Sequence of chain 1.A:
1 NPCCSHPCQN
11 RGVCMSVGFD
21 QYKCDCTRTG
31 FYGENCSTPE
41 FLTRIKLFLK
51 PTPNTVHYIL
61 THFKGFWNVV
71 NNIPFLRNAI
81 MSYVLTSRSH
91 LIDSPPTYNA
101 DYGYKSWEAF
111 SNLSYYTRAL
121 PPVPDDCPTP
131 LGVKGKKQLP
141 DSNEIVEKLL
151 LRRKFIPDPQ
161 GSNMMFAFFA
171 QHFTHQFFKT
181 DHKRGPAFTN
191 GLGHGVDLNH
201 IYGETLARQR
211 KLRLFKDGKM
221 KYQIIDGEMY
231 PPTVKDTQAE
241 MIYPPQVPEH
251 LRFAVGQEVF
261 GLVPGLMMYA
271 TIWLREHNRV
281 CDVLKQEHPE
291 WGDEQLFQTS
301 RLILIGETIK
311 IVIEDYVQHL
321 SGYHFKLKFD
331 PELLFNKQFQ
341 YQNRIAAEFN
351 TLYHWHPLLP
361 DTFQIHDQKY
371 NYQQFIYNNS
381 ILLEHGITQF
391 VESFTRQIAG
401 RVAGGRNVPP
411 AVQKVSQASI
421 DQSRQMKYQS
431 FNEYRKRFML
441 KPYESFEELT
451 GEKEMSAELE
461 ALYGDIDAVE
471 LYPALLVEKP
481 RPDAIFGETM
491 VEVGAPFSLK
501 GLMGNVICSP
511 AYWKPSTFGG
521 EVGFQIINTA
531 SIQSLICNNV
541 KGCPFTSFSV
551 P

Binding-site contacts:
Ligand atom O5 contacts residue ILE381 of chain 1.A at 3.4 Å.
Ligand atom C8 contacts residue SER380 of chain 1.A at 4.1 Å.
Ligand atom C1 contacts residue ASN378 of chain 1.A at 1.4 Å.
Ligand atom O7 contacts residue GLN373 of chain 1.A at 4.2 Å.
Ligand atom O5 contacts residue SER380 of chain 1.A at 4.5 Å.
Ligand atom C5 contacts residue ASN378 of chain 1.A at 3.7 Å.
Ligand atom C8 contacts residue GLN373 of chain 1.A at 4.1 Å.
Ligand atom O7 contacts residue ASN378 of chain 1.A at 4.2 Å.
Ligand atom O5 contacts residue ASN378 of chain 1.A at 2.4 Å (h-bond).
Ligand atom C7 contacts residue ASN378 of chain 1.A at 3.7 Å.
Ligand atom O6 contacts residue SER380 of chain 1.A at 3.3 Å (h-bond).
Ligand atom C2 contacts residue GLN374 of chain 1.A at 4.1 Å.
Ligand atom C7 contacts residue GLN373 of chain 1.A at 4.3 Å.
Ligand atom N2 contacts residue ASN378 of chain 1.A at 2.9 Å (h-bond).
Ligand atom O7 contacts residue SER380 of chain 1.A at 4.4 Å.
Ligand atom C2 contacts residue ASN378 of chain 1.A at 2.5 Å.
Ligand atom C5 contacts residue SER380 of chain 1.A at 4.1 Å.
Ligand atom O7 contacts residue GLN374 of chain 1.A at 3.4 Å.
Ligand atom O6 contacts residue ILE381 of chain 1.A at 3.6 Å (h-bond).
Ligand atom C5 contacts residue GLU384 of chain 1.A at 4.5 Å.
Ligand atom C7 contacts residue GLN374 of chain 1.A at 4.0 Å.
Ligand atom C4 contacts residue ASN378 of chain 1.A at 4.3 Å.
Ligand atom C5 contacts residue ILE381 of chain 1.A at 4.4 Å (hydrophobic).
Ligand atom C6 contacts residue ILE381 of chain 1.A at 4.2 Å (hydrophobic).
Ligand atom C8 contacts residue GLU384 of chain 1.A at 4.0 Å.
Ligand atom O6 contacts residue GLU384 of chain 1.A at 2.4 Å (salt-bridge).
Ligand atom C6 contacts residue GLU384 of chain 1.A at 3.0 Å.
Ligand atom C1 contacts residue GLN374 of chain 1.A at 3.9 Å.
Ligand atom C6 contacts residue SER380 of chain 1.A at 4.2 Å.
Ligand atom N2 contacts residue GLN374 of chain 1.A at 4.2 Å.
Ligand atom C3 contacts residue ASN378 of chain 1.A at 3.8 Å.
Ligand atom C1 contacts residue ILE381 of chain 1.A at 4.2 Å (hydrophobic).
Ligand atom O5 contacts residue GLN374 of chain 1.A at 4.4 Å.

The small molecule below binds the protein below.
Small molecule (SMILES): CC(=O)N[C@H]1[C@H](O[C@H]2[C@H](O)[C@@H](NC(C)=O)CO[C@@H]2CO)O[C@H](CO)[C@@H](O)[C@@H]1O